Binding-site contacts:
Ligand atom O3 contacts residue ASP65 of chain 1.E at 2.8 Å (salt-bridge).
Ligand atom C1 contacts residue ASP14 of chain 1.E at 3.5 Å.
Ligand atom O6 contacts residue ARG344 of chain 1.E at 3.1 Å (salt-bridge).
Ligand atom C4 contacts residue TYR155 of chain 1.E at 4.0 Å (hydrophobic).
Ligand atom C4 contacts residue TRP340 of chain 1.E at 3.7 Å (hydrophobic).
Ligand atom O2 contacts residue LYS15 of chain 1.E at 2.9 Å (salt-bridge).
Ligand atom C1 contacts residue LYS15 of chain 1.E at 3.7 Å.
Ligand atom O2 contacts residue MET330 of chain 1.E at 3.8 Å.
Ligand atom O3 contacts residue TYR155 of chain 1.E at 3.8 Å.
Ligand atom O3 contacts residue TRP62 of chain 1.E at 3.3 Å (h-bond).
Ligand atom C3 contacts residue TRP62 of chain 1.E at 3.5 Å (hydrophobic).
Ligand atom O1 contacts residue LYS15 of chain 1.E at 3.0 Å (salt-bridge).
Ligand atom C6 contacts residue GLU153 of chain 1.E at 3.6 Å.
Ligand atom O2 contacts residue GLU111 of chain 1.E at 2.8 Å (salt-bridge).
Ligand atom C6 contacts residue TRP340 of chain 1.E at 3.6 Å (hydrophobic).
Ligand atom C2 contacts residue GLU111 of chain 1.E at 3.5 Å.
Ligand atom O6 contacts residue PRO154 of chain 1.E at 3.6 Å.
Ligand atom C3 contacts residue ASP65 of chain 1.E at 3.6 Å.
Ligand atom O2 contacts residue ALA63 of chain 1.E at 3.4 Å.
Ligand atom O4 contacts residue ARG344 of chain 1.E at 3.3 Å (salt-bridge).
Ligand atom C2 contacts residue LYS15 of chain 1.E at 3.9 Å.
Ligand atom O6 contacts residue GLU153 of chain 1.E at 2.6 Å (salt-bridge).
Ligand atom O2 contacts residue TRP62 of chain 1.E at 3.3 Å (h-bond).
Ligand atom O1 contacts residue ASN12 of chain 1.E at 4.0 Å.
Ligand atom O6 contacts residue PHE156 of chain 1.E at 3.7 Å.
Ligand atom O1 contacts residue ASP14 of chain 1.E at 2.7 Å (salt-bridge).
Ligand atom O5 contacts residue TYR155 of chain 1.E at 3.4 Å.
Ligand atom C1 contacts residue TRP230 of chain 1.E at 3.7 Å (hydrophobic).
Ligand atom O3 contacts residue ALA63 of chain 1.E at 3.8 Å.
Ligand atom C1 contacts residue TYR155 of chain 1.E at 3.8 Å (hydrophobic).
Ligand atom C6 contacts residue TYR155 of chain 1.E at 3.8 Å (hydrophobic).
Ligand atom C2 contacts residue TRP230 of chain 1.E at 3.8 Å (hydrophobic).
Ligand atom O2 contacts residue ASP65 of chain 1.E at 2.5 Å (salt-bridge).
Ligand atom C6 contacts residue ARG344 of chain 1.E at 3.1 Å.
Ligand atom O3 contacts residue ARG66 of chain 1.E at 3.8 Å.
Ligand atom C2 contacts residue TRP62 of chain 1.E at 4.0 Å (hydrophobic).
Ligand atom O3 contacts residue GLU111 of chain 1.E at 3.6 Å.
Ligand atom C5 contacts residue ARG344 of chain 1.E at 3.9 Å.
Ligand atom O6 contacts residue TYR155 of chain 1.E at 3.5 Å (h-bond).
Ligand atom C2 contacts residue ASP65 of chain 1.E at 3.3 Å.

Sequence of chain 1.E:
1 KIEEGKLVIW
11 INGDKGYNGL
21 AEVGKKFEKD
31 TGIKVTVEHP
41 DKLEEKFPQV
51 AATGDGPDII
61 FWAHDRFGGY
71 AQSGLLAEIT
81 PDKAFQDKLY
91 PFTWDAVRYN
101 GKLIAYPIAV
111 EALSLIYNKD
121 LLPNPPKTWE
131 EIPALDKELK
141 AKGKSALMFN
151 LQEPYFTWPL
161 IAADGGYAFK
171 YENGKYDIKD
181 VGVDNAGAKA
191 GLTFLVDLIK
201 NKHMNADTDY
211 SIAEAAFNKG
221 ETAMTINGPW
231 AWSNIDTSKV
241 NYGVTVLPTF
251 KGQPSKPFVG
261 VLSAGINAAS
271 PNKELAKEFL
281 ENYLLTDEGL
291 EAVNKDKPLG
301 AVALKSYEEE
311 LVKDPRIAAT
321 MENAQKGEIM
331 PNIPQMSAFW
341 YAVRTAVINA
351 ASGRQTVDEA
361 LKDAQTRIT

This small molecule binds to this protein.
Small molecule (SMILES): OC[C@H]1O[C@H](O[C@H]2[C@H](O)[C@@H](O)[C@@H](O)O[C@@H]2CO)[C@H](O)[C@@H](O)[C@@H]1O